Binding-site contacts:
Ligand atom NE contacts residue GLU324 of chain 1.A at 2.9 Å (salt-bridge).
Ligand atom NE contacts residue HEM1 of chain 1.D at 4.2 Å.
Ligand atom CD contacts residue GLU324 of chain 1.A at 3.7 Å.
Ligand atom NE contacts residue PRO297 of chain 1.A at 3.9 Å.
Ligand atom CZ contacts residue HEM1 of chain 1.D at 3.8 Å.
Ligand atom NH2 contacts residue HEM1 of chain 1.D at 3.6 Å (h-bond).
Ligand atom CG contacts residue HEM1 of chain 1.D at 3.8 Å.
Ligand atom NH1 contacts residue TYR320 of chain 1.A at 3.9 Å.
Ligand atom C contacts residue ASN329 of chain 1.A at 3.8 Å.
Ligand atom OXT contacts residue ASN329 of chain 1.A at 4.0 Å.
Ligand atom N contacts residue HEM1 of chain 1.D at 3.0 Å (h-bond).
Ligand atom CD contacts residue VAL299 of chain 1.A at 3.8 Å (hydrophobic).
Ligand atom CZ contacts residue TRP319 of chain 1.A at 3.9 Å (hydrophobic).
Ligand atom NH1 contacts residue GLU324 of chain 1.A at 2.8 Å (salt-bridge).
Ligand atom CB contacts residue GLN210 of chain 1.A at 3.6 Å.
Ligand atom OXT contacts residue TYR320 of chain 1.A at 2.7 Å (h-bond).
Ligand atom O contacts residue TYR320 of chain 1.A at 3.2 Å.
Ligand atom O contacts residue ASN329 of chain 1.A at 2.9 Å (h-bond).
Ligand atom NH1 contacts residue PRO297 of chain 1.A at 4.0 Å.
Ligand atom CG contacts residue GLU324 of chain 1.A at 3.2 Å.
Ligand atom CZ contacts residue GLU324 of chain 1.A at 3.6 Å.
Ligand atom OXT contacts residue TYR294 of chain 1.A at 3.6 Å (h-bond).
Ligand atom NH1 contacts residue TRP319 of chain 1.A at 2.9 Å (h-bond).
Ligand atom CZ contacts residue PRO297 of chain 1.A at 3.9 Å (hydrophobic).
Ligand atom NH2 contacts residue GLY318 of chain 1.A at 4.1 Å.
Ligand atom N contacts residue GLU324 of chain 1.A at 2.7 Å (salt-bridge).
Ligand atom CA contacts residue HEM1 of chain 1.D at 3.9 Å.
Ligand atom C contacts residue TYR320 of chain 1.A at 3.4 Å (hydrophobic).
Ligand atom C contacts residue GLU324 of chain 1.A at 4.0 Å.
Ligand atom CA contacts residue GLU324 of chain 1.A at 3.5 Å.
Ligand atom OXT contacts residue ARG213 of chain 1.A at 3.7 Å.
Ligand atom NH2 contacts residue TRP319 of chain 1.A at 4.1 Å.
Ligand atom CA contacts residue GLN210 of chain 1.A at 3.5 Å.
Ligand atom CB contacts residue GLU324 of chain 1.A at 3.1 Å.
Ligand atom C contacts residue GLN210 of chain 1.A at 3.5 Å.
Ligand atom OXT contacts residue GLN210 of chain 1.A at 2.7 Å (h-bond).
Ligand atom NH2 contacts residue PRO297 of chain 1.A at 3.9 Å.
Ligand atom CG contacts residue VAL299 of chain 1.A at 4.0 Å (hydrophobic).
Ligand atom O contacts residue GLU324 of chain 1.A at 3.7 Å.
Ligand atom NH1 contacts residue HEM1 of chain 1.D at 3.4 Å.

A protein and the small-molecule ligand that binds it are described below.
Small molecule (SMILES): NC(=[NH2+])NCCC[C@H](N)C(=O)O

Sequence of chain 1.A:
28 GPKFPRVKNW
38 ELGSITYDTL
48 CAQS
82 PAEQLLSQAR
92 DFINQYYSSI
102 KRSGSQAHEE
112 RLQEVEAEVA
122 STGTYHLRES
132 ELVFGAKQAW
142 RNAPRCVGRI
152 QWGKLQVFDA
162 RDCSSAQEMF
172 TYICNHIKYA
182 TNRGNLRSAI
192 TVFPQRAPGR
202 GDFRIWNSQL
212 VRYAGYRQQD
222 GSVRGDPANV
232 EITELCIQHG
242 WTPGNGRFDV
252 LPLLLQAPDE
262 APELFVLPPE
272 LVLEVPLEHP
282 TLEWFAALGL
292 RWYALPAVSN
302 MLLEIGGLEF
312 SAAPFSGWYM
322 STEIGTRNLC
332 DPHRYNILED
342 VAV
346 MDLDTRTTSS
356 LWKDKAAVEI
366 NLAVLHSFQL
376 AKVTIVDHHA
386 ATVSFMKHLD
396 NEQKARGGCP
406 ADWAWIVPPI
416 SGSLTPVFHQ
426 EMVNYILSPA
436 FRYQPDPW